The protein below binds the small molecule below.
Small molecule (SMILES): CC(=O)N[C@@H]1[C@@H](O)[C@H](O)[C@@H](CO)O[C@H]1O

Binding-site contacts:
Ligand atom C5 contacts residue ASN471 of chain 1.C at 3.7 Å.
Ligand atom C4 contacts residue ASN471 of chain 1.C at 4.3 Å.
Ligand atom N2 contacts residue ASN471 of chain 1.C at 2.9 Å (h-bond).
Ligand atom C8 contacts residue ASN471 of chain 1.C at 4.0 Å.
Ligand atom C1 contacts residue ASN471 of chain 1.C at 1.4 Å.
Ligand atom O7 contacts residue ASN471 of chain 1.C at 3.5 Å (h-bond).
Ligand atom C2 contacts residue ASN471 of chain 1.C at 2.5 Å.
Ligand atom C7 contacts residue ASN471 of chain 1.C at 3.2 Å.
Ligand atom O5 contacts residue ASN471 of chain 1.C at 2.4 Å (h-bond).
Ligand atom C3 contacts residue ASN471 of chain 1.C at 3.8 Å.

Sequence of chain 1.C:
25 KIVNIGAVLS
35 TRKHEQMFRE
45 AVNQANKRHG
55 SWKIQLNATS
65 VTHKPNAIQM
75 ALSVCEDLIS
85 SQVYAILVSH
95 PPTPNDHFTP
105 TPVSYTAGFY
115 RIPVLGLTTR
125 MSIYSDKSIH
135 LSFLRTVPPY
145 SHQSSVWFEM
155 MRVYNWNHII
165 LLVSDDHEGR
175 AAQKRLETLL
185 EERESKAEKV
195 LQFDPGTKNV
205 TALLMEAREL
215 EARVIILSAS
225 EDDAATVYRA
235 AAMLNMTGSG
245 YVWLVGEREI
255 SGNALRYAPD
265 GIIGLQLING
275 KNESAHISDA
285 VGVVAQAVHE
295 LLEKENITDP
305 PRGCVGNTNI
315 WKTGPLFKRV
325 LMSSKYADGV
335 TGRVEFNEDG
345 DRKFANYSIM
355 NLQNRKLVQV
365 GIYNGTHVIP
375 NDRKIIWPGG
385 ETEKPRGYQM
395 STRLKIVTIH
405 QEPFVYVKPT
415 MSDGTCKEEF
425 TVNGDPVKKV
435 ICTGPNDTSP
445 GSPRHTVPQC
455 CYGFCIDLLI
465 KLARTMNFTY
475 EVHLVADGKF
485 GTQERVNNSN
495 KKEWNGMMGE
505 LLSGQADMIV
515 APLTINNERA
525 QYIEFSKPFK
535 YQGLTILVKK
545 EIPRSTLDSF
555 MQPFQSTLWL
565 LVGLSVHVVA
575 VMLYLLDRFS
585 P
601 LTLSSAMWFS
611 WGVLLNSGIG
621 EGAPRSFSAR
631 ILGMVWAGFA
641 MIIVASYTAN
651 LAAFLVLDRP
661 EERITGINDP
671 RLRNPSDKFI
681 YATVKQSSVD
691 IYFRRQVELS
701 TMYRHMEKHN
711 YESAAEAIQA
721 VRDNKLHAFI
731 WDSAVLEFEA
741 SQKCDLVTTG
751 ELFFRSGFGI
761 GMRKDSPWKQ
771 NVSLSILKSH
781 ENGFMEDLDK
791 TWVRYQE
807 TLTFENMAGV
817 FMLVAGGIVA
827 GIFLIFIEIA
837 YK